This small molecule binds to this protein.
Small molecule (SMILES): CN[C@@H]1[C@@H](O[C@H]2O[C@H](CO)[C@@H](N)[C@H](O)[C@H]2O)O[C@H]2C[C@@H](N)[C@@H](O[C@H]3[C@H](O)[C@@H](O)[C@H](N)C[C@@H]3N)O[C@@H]2[C@@H]1O

Sequence of chain 1.SA:
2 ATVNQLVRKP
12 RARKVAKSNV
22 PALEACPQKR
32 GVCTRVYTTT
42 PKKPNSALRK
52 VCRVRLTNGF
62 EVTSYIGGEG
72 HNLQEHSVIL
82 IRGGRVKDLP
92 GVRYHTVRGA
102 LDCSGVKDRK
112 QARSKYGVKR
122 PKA

Binding-site contacts:
Ligand atom CB3 contacts residue THR41 of chain 1.SA at 4.3 Å.
Ligand atom OB3 contacts residue THR41 of chain 1.SA at 3.8 Å.
Ligand atom CB2 contacts residue THR41 of chain 1.SA at 3.9 Å.
Ligand atom OB2 contacts residue THR41 of chain 1.SA at 4.5 Å.